A protein and the small-molecule ligand that binds it are described below.
Small molecule (SMILES): CC(C)(C(=O)NCc1cn(Cc2ccc([N+](=O)[O-])cc2)nn1)S(=O)(=O)O

Binding-site contacts:
Ligand atom O18 contacts residue GLN185 of chain 1.A at 3.2 Å.
Ligand atom C20 contacts residue HIS45 of chain 1.A at 3.3 Å.
Ligand atom C5 contacts residue TYR20 of chain 1.A at 3.7 Å (hydrophobic).
Ligand atom O24 contacts residue GLY186 of chain 1.A at 3.4 Å (h-bond).
Ligand atom O1 contacts residue SER188 of chain 1.A at 2.5 Å (h-bond).
Ligand atom C6 contacts residue THR29 of chain 1.A at 3.4 Å.
Ligand atom N11 contacts residue HIS45 of chain 1.A at 3.4 Å.
Ligand atom O24 contacts residue CYS184 of chain 1.A at 3.1 Å (h-bond).
Ligand atom O18 contacts residue GLY186 of chain 1.A at 3.2 Å (h-bond).
Ligand atom C8 contacts residue CYS46 of chain 1.A at 3.6 Å (hydrophobic).
Ligand atom C14 contacts residue CYS30 of chain 1.A at 3.8 Å (hydrophobic).
Ligand atom C20 contacts residue SER188 of chain 1.A at 3.1 Å.
Ligand atom C13 contacts residue CYS30 of chain 1.A at 3.7 Å (hydrophobic).
Ligand atom O24 contacts residue ASP187 of chain 1.A at 3.6 Å (salt-bridge).
Ligand atom O1 contacts residue PHE208 of chain 1.A at 3.5 Å.
Ligand atom C3 contacts residue ARG49 of chain 1.A at 3.8 Å.
Ligand atom C21 contacts residue GLN185 of chain 1.A at 3.6 Å.
Ligand atom C14 contacts residue THR29 of chain 1.A at 3.7 Å.
Ligand atom C12 contacts residue HIS45 of chain 1.A at 3.7 Å.
Ligand atom C16 contacts residue HIS45 of chain 1.A at 3.9 Å.
Ligand atom C14 contacts residue SER188 of chain 1.A at 3.9 Å.
Ligand atom O2 contacts residue TYR20 of chain 1.A at 3.1 Å (h-bond).
Ligand atom C19 contacts residue SER188 of chain 1.A at 2.7 Å.
Ligand atom C14 contacts residue HIS45 of chain 1.A at 3.7 Å.
Ligand atom N15 contacts residue HIS45 of chain 1.A at 2.9 Å (h-bond).
Ligand atom N15 contacts residue SER188 of chain 1.A at 3.1 Å (h-bond).
Ligand atom C16 contacts residue SER188 of chain 1.A at 3.2 Å.
Ligand atom O1 contacts residue VAL209 of chain 1.A at 3.9 Å.
Ligand atom N10 contacts residue HIS45 of chain 1.A at 3.8 Å.
Ligand atom N9 contacts residue HIS45 of chain 1.A at 3.6 Å.
Ligand atom C8 contacts residue HIS45 of chain 1.A at 3.6 Å.
Ligand atom S22 contacts residue SER188 of chain 1.A at 1.6 Å (h-bond).
Ligand atom O24 contacts residue GLN185 of chain 1.A at 3.6 Å.
Ligand atom C5 contacts residue LEU51 of chain 1.A at 3.6 Å (hydrophobic).
Ligand atom C20 contacts residue SER207 of chain 1.A at 3.4 Å.
Ligand atom C13 contacts residue THR29 of chain 1.A at 3.2 Å.
Ligand atom N9 contacts residue THR29 of chain 1.A at 3.9 Å.
Ligand atom O24 contacts residue SER188 of chain 1.A at 2.4 Å (h-bond).
Ligand atom O1 contacts residue SER207 of chain 1.A at 3.5 Å (h-bond).
Ligand atom C2 contacts residue ARG49 of chain 1.A at 3.7 Å.

Sequence of chain 1.A:
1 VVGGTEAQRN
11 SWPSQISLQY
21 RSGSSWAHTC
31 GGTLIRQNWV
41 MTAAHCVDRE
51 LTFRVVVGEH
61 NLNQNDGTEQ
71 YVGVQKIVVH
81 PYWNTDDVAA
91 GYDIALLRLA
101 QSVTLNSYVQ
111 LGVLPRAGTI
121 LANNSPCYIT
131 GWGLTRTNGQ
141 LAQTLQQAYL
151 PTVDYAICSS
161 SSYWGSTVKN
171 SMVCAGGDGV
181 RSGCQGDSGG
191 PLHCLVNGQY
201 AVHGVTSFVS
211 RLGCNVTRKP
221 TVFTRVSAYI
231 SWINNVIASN